Binding-site contacts:
Ligand atom NE1 contacts residue CYS189 of chain 1.I at 3.7 Å.
Ligand atom CZ3 contacts residue ILE116 of chain 1.J at 3.6 Å (hydrophobic).
Ligand atom CE2 contacts residue MET114 of chain 1.J at 3.7 Å (hydrophobic).
Ligand atom NE1 contacts residue VAL146 of chain 1.I at 4.1 Å.
Ligand atom NZ contacts residue TRP145 of chain 1.I at 2.8 Å (h-bond).
Ligand atom CE2 contacts residue VAL146 of chain 1.I at 3.9 Å (hydrophobic).
Ligand atom OH contacts residue ILE116 of chain 1.J at 2.9 Å (h-bond).
Ligand atom OH contacts residue PHE115 of chain 1.J at 3.8 Å.
Ligand atom CG contacts residue CYS188 of chain 1.I at 4.0 Å (hydrophobic).
Ligand atom CZ2 contacts residue MET114 of chain 1.J at 3.7 Å (hydrophobic).
Ligand atom CB contacts residue TRP145 of chain 1.I at 3.9 Å (hydrophobic).
Ligand atom NE1 contacts residue MET114 of chain 1.J at 4.0 Å.
Ligand atom CD2 contacts residue TRP145 of chain 1.I at 3.5 Å (hydrophobic).
Ligand atom OH contacts residue ILE104 of chain 1.J at 2.7 Å (h-bond).
Ligand atom CZ3 contacts residue VAL146 of chain 1.I at 3.5 Å (hydrophobic).
Ligand atom CD2 contacts residue ILE116 of chain 1.J at 4.0 Å (hydrophobic).
Ligand atom CE2 contacts residue TYR193 of chain 1.I at 4.1 Å (hydrophobic).
Ligand atom OH contacts residue VAL146 of chain 1.I at 3.9 Å.
Ligand atom CA contacts residue TRP145 of chain 1.I at 3.7 Å (hydrophobic).
Ligand atom CA contacts residue TRP53 of chain 1.J at 4.0 Å (hydrophobic).
Ligand atom CZ3 contacts residue ILE104 of chain 1.J at 3.5 Å (hydrophobic).
Ligand atom CE2 contacts residue TRP145 of chain 1.I at 3.7 Å (hydrophobic).
Ligand atom CD1 contacts residue CYS188 of chain 1.I at 3.5 Å (hydrophobic).
Ligand atom CA contacts residue TYR91 of chain 1.I at 3.8 Å (hydrophobic).
Ligand atom CD1 contacts residue TRP145 of chain 1.I at 3.5 Å (hydrophobic).
Ligand atom CZ2 contacts residue VAL146 of chain 1.I at 3.7 Å (hydrophobic).
Ligand atom NZ contacts residue TYR91 of chain 1.I at 2.7 Å (h-bond).
Ligand atom CG contacts residue ILE116 of chain 1.J at 4.0 Å (hydrophobic).
Ligand atom CE3 contacts residue TRP145 of chain 1.I at 3.5 Å (hydrophobic).
Ligand atom NE1 contacts residue TYR193 of chain 1.I at 3.0 Å (h-bond).
Ligand atom CD1 contacts residue TYR193 of chain 1.I at 3.6 Å (hydrophobic).
Ligand atom CE3 contacts residue VAL146 of chain 1.I at 4.0 Å (hydrophobic).
Ligand atom CH2 contacts residue ILE104 of chain 1.J at 3.5 Å (hydrophobic).
Ligand atom CH2 contacts residue VAL106 of chain 1.J at 3.9 Å (hydrophobic).
Ligand atom CH2 contacts residue VAL146 of chain 1.I at 3.4 Å (hydrophobic).
Ligand atom CE3 contacts residue ILE116 of chain 1.J at 3.5 Å (hydrophobic).
Ligand atom CG contacts residue TRP145 of chain 1.I at 3.4 Å (hydrophobic).
Ligand atom CZ2 contacts residue VAL106 of chain 1.J at 3.6 Å (hydrophobic).
Ligand atom CD1 contacts residue CYS189 of chain 1.I at 3.6 Å (hydrophobic).
Ligand atom NE1 contacts residue TRP145 of chain 1.I at 3.8 Å.

Sequence of chain 1.I:
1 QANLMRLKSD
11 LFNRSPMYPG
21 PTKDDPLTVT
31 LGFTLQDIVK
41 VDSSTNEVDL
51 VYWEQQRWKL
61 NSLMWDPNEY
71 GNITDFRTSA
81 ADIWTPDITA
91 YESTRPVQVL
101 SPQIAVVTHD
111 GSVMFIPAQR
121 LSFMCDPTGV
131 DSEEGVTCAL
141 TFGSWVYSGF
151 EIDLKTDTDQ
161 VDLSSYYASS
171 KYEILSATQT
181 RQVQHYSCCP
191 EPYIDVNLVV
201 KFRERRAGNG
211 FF

Sequence of chain 1.J:
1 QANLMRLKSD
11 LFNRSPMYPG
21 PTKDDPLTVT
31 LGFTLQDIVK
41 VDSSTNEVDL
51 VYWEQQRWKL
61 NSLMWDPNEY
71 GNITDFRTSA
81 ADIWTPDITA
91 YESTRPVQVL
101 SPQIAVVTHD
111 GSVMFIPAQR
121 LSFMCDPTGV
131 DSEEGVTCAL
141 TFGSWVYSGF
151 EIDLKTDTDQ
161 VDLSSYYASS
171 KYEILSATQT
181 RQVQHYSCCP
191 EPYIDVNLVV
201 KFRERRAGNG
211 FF

This protein binds this small molecule.
Small molecule (SMILES): NCCc1c[nH]c2ccc(O)cc12